A protein and the small-molecule ligand that binds it are described below.
Small molecule (SMILES): OC[C@H]1O[C@@H](O)[C@H](O)[C@@H](O)[C@H]1O

Sequence of chain 1.A:
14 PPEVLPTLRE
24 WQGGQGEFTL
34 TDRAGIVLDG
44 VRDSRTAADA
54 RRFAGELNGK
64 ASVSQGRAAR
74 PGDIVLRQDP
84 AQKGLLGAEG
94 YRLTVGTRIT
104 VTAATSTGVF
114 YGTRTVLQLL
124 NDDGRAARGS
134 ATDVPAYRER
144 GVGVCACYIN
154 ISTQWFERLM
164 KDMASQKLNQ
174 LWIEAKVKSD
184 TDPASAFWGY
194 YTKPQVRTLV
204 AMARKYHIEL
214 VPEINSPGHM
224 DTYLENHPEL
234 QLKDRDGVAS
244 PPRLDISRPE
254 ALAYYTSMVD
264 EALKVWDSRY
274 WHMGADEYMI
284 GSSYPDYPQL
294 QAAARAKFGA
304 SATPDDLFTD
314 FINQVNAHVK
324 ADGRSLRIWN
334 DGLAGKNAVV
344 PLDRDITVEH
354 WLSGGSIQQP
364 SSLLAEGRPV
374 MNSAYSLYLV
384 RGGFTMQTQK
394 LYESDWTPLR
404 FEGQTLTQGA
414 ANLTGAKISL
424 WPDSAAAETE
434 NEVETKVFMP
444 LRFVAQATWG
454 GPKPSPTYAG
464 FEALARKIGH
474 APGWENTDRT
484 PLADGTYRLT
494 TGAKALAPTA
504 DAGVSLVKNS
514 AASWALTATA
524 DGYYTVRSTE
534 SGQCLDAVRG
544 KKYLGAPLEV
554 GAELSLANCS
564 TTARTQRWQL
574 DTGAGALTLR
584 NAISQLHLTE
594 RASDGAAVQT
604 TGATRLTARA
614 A

Binding-site contacts:
Ligand atom C5 contacts residue TRP424 of chain 1.A at 4.1 Å (hydrophobic).
Ligand atom C1 contacts residue ASP279 of chain 1.A at 4.3 Å.
Ligand atom C2 contacts residue TRP424 of chain 1.A at 4.2 Å (hydrophobic).
Ligand atom O2 contacts residue GLU177 of chain 1.A at 4.3 Å.
Ligand atom O5 contacts residue NDG1 of chain 1.C at 2.4 Å (h-bond).
Ligand atom C3 contacts residue ASN218 of chain 1.A at 3.9 Å.
Ligand atom O2 contacts residue TRP424 of chain 1.A at 4.2 Å.
Ligand atom C6 contacts residue TYR151 of chain 1.A at 4.1 Å (hydrophobic).
Ligand atom C6 contacts residue PRO425 of chain 1.A at 4.3 Å (hydrophobic).
Ligand atom O2 contacts residue HIS222 of chain 1.A at 3.8 Å.
Ligand atom O6 contacts residue PRO425 of chain 1.A at 3.7 Å.
Ligand atom O3 contacts residue HIS222 of chain 1.A at 3.6 Å.
Ligand atom C4 contacts residue GLU177 of chain 1.A at 4.1 Å.
Ligand atom C5 contacts residue NDG1 of chain 1.C at 3.7 Å.
Ligand atom O2 contacts residue NDG1 of chain 1.C at 2.8 Å (h-bond).
Ligand atom C6 contacts residue NDG1 of chain 1.C at 3.9 Å.
Ligand atom C4 contacts residue TYR151 of chain 1.A at 4.3 Å (hydrophobic).
Ligand atom C2 contacts residue ASP279 of chain 1.A at 3.8 Å.
Ligand atom C2 contacts residue ASN218 of chain 1.A at 3.8 Å.
Ligand atom C5 contacts residue CYS148 of chain 1.A at 3.8 Å (hydrophobic).
Ligand atom C3 contacts residue NDG1 of chain 1.C at 3.7 Å.
Ligand atom C1 contacts residue TRP424 of chain 1.A at 3.5 Å (hydrophobic).
Ligand atom O5 contacts residue TRP424 of chain 1.A at 4.2 Å.
Ligand atom C4 contacts residue CYS148 of chain 1.A at 4.0 Å (hydrophobic).
Ligand atom O6 contacts residue NDG1 of chain 1.C at 3.2 Å (h-bond).
Ligand atom C4 contacts residue NDG1 of chain 1.C at 4.2 Å.
Ligand atom O4 contacts residue HIS222 of chain 1.A at 3.7 Å.
Ligand atom O3 contacts residue ASN218 of chain 1.A at 3.0 Å (h-bond).
Ligand atom C1 contacts residue NDG1 of chain 1.C at 1.6 Å.
Ligand atom C3 contacts residue GLU177 of chain 1.A at 3.2 Å.
Ligand atom C2 contacts residue HIS222 of chain 1.A at 3.8 Å.
Ligand atom O2 contacts residue ASN218 of chain 1.A at 3.0 Å (h-bond).
Ligand atom O2 contacts residue ASP279 of chain 1.A at 2.8 Å (salt-bridge).
Ligand atom C2 contacts residue GLU177 of chain 1.A at 4.3 Å.
Ligand atom C3 contacts residue TRP424 of chain 1.A at 4.2 Å (hydrophobic).
Ligand atom O3 contacts residue GLU177 of chain 1.A at 2.6 Å (salt-bridge).
Ligand atom O4 contacts residue TYR151 of chain 1.A at 3.7 Å.
Ligand atom O6 contacts residue ASP426 of chain 1.A at 3.0 Å (salt-bridge).
Ligand atom C2 contacts residue NDG1 of chain 1.C at 2.4 Å.
Ligand atom C6 contacts residue CYS148 of chain 1.A at 4.3 Å (hydrophobic).